Sequence of chain 1.L:
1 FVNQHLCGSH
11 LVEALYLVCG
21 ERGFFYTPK

Sequence of chain 1.F:
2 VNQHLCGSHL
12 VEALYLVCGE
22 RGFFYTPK

Binding-site contacts:
Ligand atom C5 contacts residue ALA14 of chain 1.D at 4.3 Å (hydrophobic).
Ligand atom C2 contacts residue LEU11 of chain 1.D at 3.5 Å (hydrophobic).
Ligand atom C3 contacts residue LEU11 of chain 1.D at 3.6 Å (hydrophobic).
Ligand atom C2 contacts residue CYS6 of chain 1.C at 3.4 Å (hydrophobic).
Ligand atom C5 contacts residue LEU17 of chain 1.L at 3.9 Å (hydrophobic).
Ligand atom C4 contacts residue ALA14 of chain 1.D at 4.0 Å (hydrophobic).
Ligand atom C1 contacts residue CYS11 of chain 1.C at 3.8 Å (hydrophobic).
Ligand atom C7 contacts residue CYS7 of chain 1.D at 3.8 Å (hydrophobic).
Ligand atom C4 contacts residue LEU17 of chain 1.L at 4.1 Å (hydrophobic).
Ligand atom C4 contacts residue HIS10 of chain 1.D at 4.4 Å.
Ligand atom C1 contacts residue LEU11 of chain 1.D at 4.2 Å (hydrophobic).
Ligand atom C6 contacts residue CYS11 of chain 1.C at 3.6 Å (hydrophobic).
Ligand atom C4 contacts residue HIS5 of chain 1.F at 3.9 Å.
Ligand atom C6 contacts residue ILE10 of chain 1.C at 4.3 Å (hydrophobic).
Ligand atom C5 contacts residue HIS5 of chain 1.F at 3.8 Å.
Ligand atom O1 contacts residue SER9 of chain 1.C at 3.6 Å (h-bond).
Ligand atom C1 contacts residue ILE10 of chain 1.C at 4.4 Å (hydrophobic).
Ligand atom C5 contacts residue LEU16 of chain 1.C at 3.8 Å (hydrophobic).
Ligand atom C7 contacts residue HIS10 of chain 1.D at 3.4 Å.
Ligand atom C6 contacts residue LEU16 of chain 1.C at 4.0 Å (hydrophobic).
Ligand atom C7 contacts residue LEU6 of chain 1.F at 3.8 Å (hydrophobic).
Ligand atom C3 contacts residue HIS5 of chain 1.F at 4.3 Å.
Ligand atom C7 contacts residue LEU11 of chain 1.D at 3.5 Å (hydrophobic).
Ligand atom C4 contacts residue LEU11 of chain 1.D at 4.3 Å (hydrophobic).
Ligand atom O1 contacts residue CYS6 of chain 1.C at 2.9 Å (h-bond).
Ligand atom C1 contacts residue CYS6 of chain 1.C at 3.6 Å (hydrophobic).
Ligand atom O1 contacts residue CYS11 of chain 1.C at 2.7 Å (h-bond).
Ligand atom O1 contacts residue ILE10 of chain 1.C at 3.3 Å.
Ligand atom C6 contacts residue HIS5 of chain 1.F at 4.2 Å.

Sequence of chain 1.D:
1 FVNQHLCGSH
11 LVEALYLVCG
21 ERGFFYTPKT

Sequence of chain 1.C:
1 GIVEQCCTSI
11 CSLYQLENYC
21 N

A protein and the small-molecule ligand that binds it are described below.
Small molecule (SMILES): Cc1cccc(O)c1